Binding-site contacts:
Ligand atom C09 contacts residue LYS33 of chain 1.N at 3.5 Å.
Ligand atom O31 contacts residue SER27 of chain 1.N at 2.8 Å (h-bond).
Ligand atom O31 contacts residue GLN22 of chain 1.N at 3.1 Å.
Ligand atom C23 contacts residue ASP124 of chain 1.H at 3.3 Å.
Ligand atom N06 contacts residue GLY47 of chain 1.N at 2.8 Å (h-bond).
Ligand atom C12 contacts residue VAL31 of chain 1.N at 3.6 Å (hydrophobic).
Ligand atom C28 contacts residue ASN130 of chain 1.H at 3.7 Å.
Ligand atom N03 contacts residue THR21 of chain 1.N at 2.9 Å (h-bond).
Ligand atom C17 contacts residue VAL31 of chain 1.N at 3.5 Å (hydrophobic).
Ligand atom C16 contacts residue ALA49 of chain 1.N at 3.6 Å (hydrophobic).
Ligand atom O18 contacts residue THR21 of chain 1.N at 3.1 Å (h-bond).
Ligand atom C09 contacts residue ILE45 of chain 1.N at 3.6 Å (hydrophobic).
Ligand atom C04 contacts residue GLY47 of chain 1.N at 3.5 Å.
Ligand atom C08 contacts residue LYS33 of chain 1.N at 3.6 Å.
Ligand atom C10 contacts residue LYS33 of chain 1.N at 3.4 Å.
Ligand atom C14 contacts residue VAL31 of chain 1.N at 3.6 Å (hydrophobic).
Ligand atom C13 contacts residue VAL31 of chain 1.N at 3.7 Å (hydrophobic).
Ligand atom C28 contacts residue SER27 of chain 1.N at 3.7 Å.
Ligand atom O01 contacts residue ALA49 of chain 1.N at 2.8 Å (h-bond).
Ligand atom C11 contacts residue LYS33 of chain 1.N at 3.6 Å.
Ligand atom O01 contacts residue THR48 of chain 1.N at 3.4 Å.
Ligand atom C24 contacts residue ASP124 of chain 1.H at 3.6 Å.
Ligand atom O31 contacts residue SER20 of chain 1.N at 3.4 Å (h-bond).
Ligand atom C15 contacts residue ALA49 of chain 1.N at 3.4 Å (hydrophobic).
Ligand atom O26 contacts residue GLN22 of chain 1.N at 3.5 Å (h-bond).
Ligand atom C19 contacts residue THR21 of chain 1.N at 3.7 Å.
Ligand atom C04 contacts residue THR21 of chain 1.N at 3.8 Å.
Ligand atom C10 contacts residue ILE45 of chain 1.N at 3.1 Å (hydrophobic).
Ligand atom C14 contacts residue ALA49 of chain 1.N at 3.5 Å (hydrophobic).
Ligand atom N25 contacts residue ASP124 of chain 1.H at 3.1 Å (salt-bridge).
Ligand atom C15 contacts residue VAL31 of chain 1.N at 3.4 Å (hydrophobic).
Ligand atom C07 contacts residue THR1 of chain 1.N at 3.4 Å.
Ligand atom O18 contacts residue SER20 of chain 1.N at 3.5 Å.
Ligand atom C16 contacts residue VAL31 of chain 1.N at 3.4 Å (hydrophobic).
Ligand atom C07 contacts residue LYS33 of chain 1.N at 3.7 Å.
Ligand atom C05 contacts residue GLY47 of chain 1.N at 3.6 Å.
Ligand atom O40 contacts residue GLN22 of chain 1.N at 3.6 Å.
Ligand atom C30 contacts residue SER122 of chain 1.H at 3.3 Å.
Ligand atom O36 contacts residue ALA125 of chain 1.H at 3.7 Å.
Ligand atom N32 contacts residue ASP124 of chain 1.H at 3.7 Å.

This small molecule binds to this protein.
Small molecule (SMILES): COC[C@H](NC(=O)[C@H](CC(=O)NOC(C)(C)C)NC(=O)c1cc(C)on1)C(=O)NCc1cccc2ccccc12

Sequence of chain 1.N:
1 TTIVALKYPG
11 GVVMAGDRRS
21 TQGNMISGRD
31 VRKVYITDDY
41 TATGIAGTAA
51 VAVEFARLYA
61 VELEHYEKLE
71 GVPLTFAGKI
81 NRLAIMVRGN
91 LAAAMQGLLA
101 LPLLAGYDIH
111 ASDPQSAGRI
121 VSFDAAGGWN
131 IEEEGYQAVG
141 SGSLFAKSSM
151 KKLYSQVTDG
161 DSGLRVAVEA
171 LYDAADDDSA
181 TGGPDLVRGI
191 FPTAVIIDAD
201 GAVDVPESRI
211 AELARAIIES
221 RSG

Sequence of chain 1.H:
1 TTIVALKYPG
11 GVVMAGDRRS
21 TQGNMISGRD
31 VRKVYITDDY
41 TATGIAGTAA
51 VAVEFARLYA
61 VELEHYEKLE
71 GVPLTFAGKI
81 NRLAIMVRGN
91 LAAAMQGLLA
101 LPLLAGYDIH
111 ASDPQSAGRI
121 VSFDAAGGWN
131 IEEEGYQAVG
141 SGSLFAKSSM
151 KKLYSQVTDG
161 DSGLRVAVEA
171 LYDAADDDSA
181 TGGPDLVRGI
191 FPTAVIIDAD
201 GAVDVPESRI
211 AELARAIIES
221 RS